Binding-site contacts:
Ligand atom C3 contacts residue ASN471 of chain 1.A at 3.8 Å.
Ligand atom C5 contacts residue ASN471 of chain 1.A at 3.7 Å.
Ligand atom O5 contacts residue ASN471 of chain 1.A at 2.4 Å (h-bond).
Ligand atom C8 contacts residue ASN471 of chain 1.A at 4.0 Å.
Ligand atom C7 contacts residue ASN471 of chain 1.A at 3.2 Å.
Ligand atom C4 contacts residue ASN471 of chain 1.A at 4.2 Å.
Ligand atom C2 contacts residue ASN471 of chain 1.A at 2.5 Å.
Ligand atom C1 contacts residue ASN471 of chain 1.A at 1.4 Å.
Ligand atom N2 contacts residue ASN471 of chain 1.A at 3.0 Å (h-bond).
Ligand atom O7 contacts residue ASN471 of chain 1.A at 3.4 Å (h-bond).

This small molecule binds to this protein.
Small molecule (SMILES): CC(=O)N[C@@H]1[C@@H](O)[C@H](O)[C@@H](CO)O[C@H]1O

Sequence of chain 1.A:
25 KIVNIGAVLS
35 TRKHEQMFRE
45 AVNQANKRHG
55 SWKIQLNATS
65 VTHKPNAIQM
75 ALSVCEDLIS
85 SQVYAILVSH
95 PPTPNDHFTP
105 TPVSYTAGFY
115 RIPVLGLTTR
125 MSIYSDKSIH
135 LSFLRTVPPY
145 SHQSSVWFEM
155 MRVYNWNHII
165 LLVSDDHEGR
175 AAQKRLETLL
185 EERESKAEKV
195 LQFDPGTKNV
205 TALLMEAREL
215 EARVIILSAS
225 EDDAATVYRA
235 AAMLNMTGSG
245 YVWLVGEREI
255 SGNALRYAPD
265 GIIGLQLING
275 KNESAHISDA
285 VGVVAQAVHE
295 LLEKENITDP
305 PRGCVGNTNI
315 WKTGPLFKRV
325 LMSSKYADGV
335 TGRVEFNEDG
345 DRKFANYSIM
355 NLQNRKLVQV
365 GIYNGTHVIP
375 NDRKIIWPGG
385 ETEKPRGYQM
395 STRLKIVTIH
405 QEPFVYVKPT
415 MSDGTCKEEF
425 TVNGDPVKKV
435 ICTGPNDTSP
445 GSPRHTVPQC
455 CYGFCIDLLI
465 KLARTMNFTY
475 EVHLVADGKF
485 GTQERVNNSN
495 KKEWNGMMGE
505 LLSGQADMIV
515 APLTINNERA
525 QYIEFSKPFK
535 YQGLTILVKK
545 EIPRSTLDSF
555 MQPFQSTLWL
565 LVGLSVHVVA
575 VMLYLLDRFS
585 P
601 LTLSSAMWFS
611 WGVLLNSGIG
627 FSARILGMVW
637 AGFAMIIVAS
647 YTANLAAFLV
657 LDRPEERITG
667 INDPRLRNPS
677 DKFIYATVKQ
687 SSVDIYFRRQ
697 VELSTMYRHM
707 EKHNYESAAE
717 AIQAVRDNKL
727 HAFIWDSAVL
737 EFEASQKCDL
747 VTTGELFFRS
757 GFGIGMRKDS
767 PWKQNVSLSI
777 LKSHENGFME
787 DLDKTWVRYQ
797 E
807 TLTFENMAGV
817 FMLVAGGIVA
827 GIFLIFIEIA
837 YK